A small-molecule ligand and the protein it binds are described below.
Small molecule (SMILES): CC(=O)N[C@@H]1[C@@H](O)[C@H](O)[C@@H](CO)O[C@H]1O

Binding-site contacts:
Ligand atom N2 contacts residue LYS459 of chain 1.B at 4.1 Å.
Ligand atom O5 contacts residue ASN231 of chain 1.C at 2.4 Å (h-bond).
Ligand atom C7 contacts residue GLU462 of chain 1.B at 3.6 Å.
Ligand atom C4 contacts residue ASN231 of chain 1.C at 4.2 Å.
Ligand atom C8 contacts residue LYS459 of chain 1.B at 4.4 Å.
Ligand atom C3 contacts residue GLU462 of chain 1.B at 3.8 Å.
Ligand atom O3 contacts residue GLU462 of chain 1.B at 2.8 Å (salt-bridge).
Ligand atom N2 contacts residue ASN231 of chain 1.C at 2.9 Å (h-bond).
Ligand atom N2 contacts residue GLU462 of chain 1.B at 3.7 Å.
Ligand atom C1 contacts residue GLU462 of chain 1.B at 4.4 Å.
Ligand atom C7 contacts residue ASN231 of chain 1.C at 3.1 Å.
Ligand atom C2 contacts residue GLU462 of chain 1.B at 3.4 Å.
Ligand atom O3 contacts residue LYS459 of chain 1.B at 3.2 Å.
Ligand atom C8 contacts residue GLU462 of chain 1.B at 4.5 Å.
Ligand atom C4 contacts residue GLU462 of chain 1.B at 4.2 Å.
Ligand atom O7 contacts residue ASN231 of chain 1.C at 2.9 Å (h-bond).
Ligand atom C5 contacts residue ASN231 of chain 1.C at 3.7 Å.
Ligand atom C3 contacts residue ASN231 of chain 1.C at 3.8 Å.
Ligand atom C1 contacts residue ASN231 of chain 1.C at 1.4 Å.
Ligand atom C3 contacts residue LYS459 of chain 1.B at 4.4 Å.
Ligand atom C8 contacts residue ASN231 of chain 1.C at 4.3 Å.
Ligand atom O5 contacts residue GLU462 of chain 1.B at 4.5 Å.
Ligand atom C7 contacts residue LYS459 of chain 1.B at 4.4 Å.
Ligand atom O7 contacts residue GLU462 of chain 1.B at 3.2 Å.
Ligand atom C2 contacts residue ASN231 of chain 1.C at 2.4 Å.

Sequence of chain 1.C:
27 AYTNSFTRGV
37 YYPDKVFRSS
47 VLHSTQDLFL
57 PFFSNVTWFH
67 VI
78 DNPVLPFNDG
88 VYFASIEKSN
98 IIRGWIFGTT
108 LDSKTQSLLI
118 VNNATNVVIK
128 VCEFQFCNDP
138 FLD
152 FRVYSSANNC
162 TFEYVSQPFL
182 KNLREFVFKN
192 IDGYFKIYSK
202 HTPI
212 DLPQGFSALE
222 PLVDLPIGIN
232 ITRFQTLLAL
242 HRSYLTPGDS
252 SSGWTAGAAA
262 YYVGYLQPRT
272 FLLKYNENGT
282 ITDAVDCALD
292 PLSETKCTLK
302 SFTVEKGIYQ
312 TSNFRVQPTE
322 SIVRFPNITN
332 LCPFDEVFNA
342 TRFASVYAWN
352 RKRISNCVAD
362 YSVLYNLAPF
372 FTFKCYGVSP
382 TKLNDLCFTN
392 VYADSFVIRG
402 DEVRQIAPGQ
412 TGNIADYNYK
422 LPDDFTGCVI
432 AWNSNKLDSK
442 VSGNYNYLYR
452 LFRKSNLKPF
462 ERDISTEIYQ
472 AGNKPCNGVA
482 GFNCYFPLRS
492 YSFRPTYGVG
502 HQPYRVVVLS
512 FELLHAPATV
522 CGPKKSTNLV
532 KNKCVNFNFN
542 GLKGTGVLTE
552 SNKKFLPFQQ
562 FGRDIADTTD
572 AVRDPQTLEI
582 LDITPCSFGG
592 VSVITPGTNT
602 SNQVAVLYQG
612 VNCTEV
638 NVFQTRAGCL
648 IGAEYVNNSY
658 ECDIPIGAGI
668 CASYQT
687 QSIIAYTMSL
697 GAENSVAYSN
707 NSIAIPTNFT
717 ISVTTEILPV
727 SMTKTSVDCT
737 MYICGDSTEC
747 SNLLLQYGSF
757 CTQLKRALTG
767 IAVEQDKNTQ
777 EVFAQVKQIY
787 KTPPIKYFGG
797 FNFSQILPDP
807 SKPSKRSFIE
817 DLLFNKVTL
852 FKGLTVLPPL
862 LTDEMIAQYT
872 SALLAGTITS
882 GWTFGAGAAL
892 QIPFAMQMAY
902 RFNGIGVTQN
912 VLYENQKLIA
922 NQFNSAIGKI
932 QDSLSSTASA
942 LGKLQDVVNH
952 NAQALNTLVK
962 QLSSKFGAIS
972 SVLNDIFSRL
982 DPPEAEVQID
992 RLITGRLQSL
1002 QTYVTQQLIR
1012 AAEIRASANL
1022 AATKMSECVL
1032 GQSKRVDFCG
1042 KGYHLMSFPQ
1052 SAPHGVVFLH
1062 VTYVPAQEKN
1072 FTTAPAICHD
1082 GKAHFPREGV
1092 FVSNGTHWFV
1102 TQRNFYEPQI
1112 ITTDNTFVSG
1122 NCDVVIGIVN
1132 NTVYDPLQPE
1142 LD

Sequence of chain 1.B:
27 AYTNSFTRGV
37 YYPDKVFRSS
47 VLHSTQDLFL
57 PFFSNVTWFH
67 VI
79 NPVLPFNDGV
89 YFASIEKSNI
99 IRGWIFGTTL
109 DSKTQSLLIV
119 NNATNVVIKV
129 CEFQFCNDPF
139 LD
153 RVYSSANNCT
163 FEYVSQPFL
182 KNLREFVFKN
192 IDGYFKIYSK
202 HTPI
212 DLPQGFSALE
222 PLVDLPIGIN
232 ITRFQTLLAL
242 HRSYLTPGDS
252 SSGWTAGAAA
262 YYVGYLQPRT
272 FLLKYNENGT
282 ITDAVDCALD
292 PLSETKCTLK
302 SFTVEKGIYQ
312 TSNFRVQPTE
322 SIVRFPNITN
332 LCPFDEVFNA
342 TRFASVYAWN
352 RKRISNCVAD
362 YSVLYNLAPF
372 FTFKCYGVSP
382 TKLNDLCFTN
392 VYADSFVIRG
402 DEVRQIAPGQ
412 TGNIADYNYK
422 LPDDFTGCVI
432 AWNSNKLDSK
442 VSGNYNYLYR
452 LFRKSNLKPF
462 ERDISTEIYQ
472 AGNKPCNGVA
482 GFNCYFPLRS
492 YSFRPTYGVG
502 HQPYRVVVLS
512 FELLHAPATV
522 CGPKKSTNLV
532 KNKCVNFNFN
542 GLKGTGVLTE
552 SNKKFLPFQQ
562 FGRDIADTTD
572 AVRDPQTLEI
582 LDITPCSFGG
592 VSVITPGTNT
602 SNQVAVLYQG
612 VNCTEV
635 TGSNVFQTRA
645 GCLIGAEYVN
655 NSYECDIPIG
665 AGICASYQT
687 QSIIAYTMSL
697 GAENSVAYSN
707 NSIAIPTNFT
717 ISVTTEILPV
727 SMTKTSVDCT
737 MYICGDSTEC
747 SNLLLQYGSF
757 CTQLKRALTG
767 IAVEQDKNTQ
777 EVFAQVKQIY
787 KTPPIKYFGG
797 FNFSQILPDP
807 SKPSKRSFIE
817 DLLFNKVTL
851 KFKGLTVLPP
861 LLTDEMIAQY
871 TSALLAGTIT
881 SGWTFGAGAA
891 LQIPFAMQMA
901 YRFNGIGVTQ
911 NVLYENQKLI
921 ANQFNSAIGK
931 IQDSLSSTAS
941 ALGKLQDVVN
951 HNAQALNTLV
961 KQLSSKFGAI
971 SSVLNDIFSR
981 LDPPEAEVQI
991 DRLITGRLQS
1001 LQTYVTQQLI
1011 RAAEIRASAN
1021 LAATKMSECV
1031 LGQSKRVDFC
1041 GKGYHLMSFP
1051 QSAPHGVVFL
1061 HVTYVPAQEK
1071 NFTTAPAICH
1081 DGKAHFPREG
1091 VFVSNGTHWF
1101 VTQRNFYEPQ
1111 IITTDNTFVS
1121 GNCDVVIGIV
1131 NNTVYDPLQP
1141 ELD